Sequence of chain 3.A:
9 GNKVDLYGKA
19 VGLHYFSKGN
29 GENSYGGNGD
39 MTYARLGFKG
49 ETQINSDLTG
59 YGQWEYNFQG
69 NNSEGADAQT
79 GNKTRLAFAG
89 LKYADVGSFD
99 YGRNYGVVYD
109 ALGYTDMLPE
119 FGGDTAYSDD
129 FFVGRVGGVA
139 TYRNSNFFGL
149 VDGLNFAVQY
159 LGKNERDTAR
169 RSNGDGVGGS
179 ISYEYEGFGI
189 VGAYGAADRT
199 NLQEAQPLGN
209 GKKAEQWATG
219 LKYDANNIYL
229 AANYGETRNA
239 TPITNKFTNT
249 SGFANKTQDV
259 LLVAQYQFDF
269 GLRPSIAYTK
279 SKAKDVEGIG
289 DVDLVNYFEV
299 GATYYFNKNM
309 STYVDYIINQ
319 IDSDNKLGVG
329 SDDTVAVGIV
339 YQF

The protein below binds the small molecule below.
Small molecule (SMILES): CC1(C)S[C@@H]2[C@H](NC(=O)[C@H](N)c3ccccc3)C(=O)N2[C@H]1C(=O)O

Binding-site contacts:
Ligand atom C15 contacts residue ASP122 of chain 3.A at 4.2 Å.
Ligand atom O3 contacts residue GLY120 of chain 3.A at 3.1 Å (h-bond).
Ligand atom N2 contacts residue PHE119 of chain 3.A at 3.6 Å.
Ligand atom O2 contacts residue ARG168 of chain 3.A at 3.0 Å (salt-bridge).
Ligand atom C4 contacts residue GLY120 of chain 3.A at 4.2 Å.
Ligand atom C3 contacts residue ASP122 of chain 3.A at 4.0 Å.
Ligand atom C2 contacts residue TYR125 of chain 3.A at 4.3 Å (hydrophobic).
Ligand atom C10 contacts residue TYR23 of chain 3.A at 3.8 Å (hydrophobic).
Ligand atom O1 contacts residue ARG168 of chain 3.A at 4.3 Å.
Ligand atom O2 contacts residue SER126 of chain 3.A at 3.8 Å.
Ligand atom C14 contacts residue ASP122 of chain 3.A at 3.6 Å.
Ligand atom C2 contacts residue SER126 of chain 3.A at 3.8 Å.
Ligand atom C4 contacts residue ASP122 of chain 3.A at 3.7 Å.
Ligand atom O2 contacts residue ARG169 of chain 3.A at 3.8 Å.
Ligand atom C9 contacts residue TYR23 of chain 3.A at 4.4 Å (hydrophobic).
Ligand atom C4 contacts residue TYR33 of chain 3.A at 3.2 Å (hydrophobic).
Ligand atom N2 contacts residue TYR33 of chain 3.A at 3.0 Å (h-bond).
Ligand atom C15 contacts residue TYR125 of chain 3.A at 3.6 Å (hydrophobic).
Ligand atom N1 contacts residue ASP122 of chain 3.A at 4.2 Å.
Ligand atom N3 contacts residue TYR125 of chain 3.A at 3.7 Å.
Ligand atom O4 contacts residue TYR125 of chain 3.A at 3.2 Å.
Ligand atom C5 contacts residue TYR33 of chain 3.A at 4.0 Å (hydrophobic).
Ligand atom O1 contacts residue ALA124 of chain 3.A at 4.3 Å.
Ligand atom C8 contacts residue TYR33 of chain 3.A at 3.8 Å (hydrophobic).
Ligand atom C11 contacts residue PHE119 of chain 3.A at 3.9 Å (hydrophobic).
Ligand atom C10 contacts residue PHE119 of chain 3.A at 4.3 Å (hydrophobic).
Ligand atom C8 contacts residue GLY34 of chain 3.A at 4.0 Å.
Ligand atom C14 contacts residue TYR125 of chain 3.A at 4.5 Å (hydrophobic).
Ligand atom O1 contacts residue TYR125 of chain 3.A at 3.6 Å.
Ligand atom O1 contacts residue SER126 of chain 3.A at 2.9 Å (h-bond).
Ligand atom N2 contacts residue ASP122 of chain 3.A at 4.0 Å.
Ligand atom N2 contacts residue GLY120 of chain 3.A at 3.4 Å (h-bond).
Ligand atom C2 contacts residue ARG168 of chain 3.A at 3.8 Å.
Ligand atom O3 contacts residue ASP122 of chain 3.A at 3.9 Å.
Ligand atom O3 contacts residue GLY121 of chain 3.A at 3.8 Å.
Ligand atom C7 contacts residue TYR33 of chain 3.A at 4.2 Å (hydrophobic).
Ligand atom C3 contacts residue TYR33 of chain 3.A at 4.4 Å (hydrophobic).
Ligand atom C5 contacts residue PHE119 of chain 3.A at 4.3 Å (hydrophobic).
Ligand atom C3 contacts residue GLY120 of chain 3.A at 4.0 Å.
Ligand atom C9 contacts residue GLY34 of chain 3.A at 4.0 Å.